Sequence of chain 1.B:
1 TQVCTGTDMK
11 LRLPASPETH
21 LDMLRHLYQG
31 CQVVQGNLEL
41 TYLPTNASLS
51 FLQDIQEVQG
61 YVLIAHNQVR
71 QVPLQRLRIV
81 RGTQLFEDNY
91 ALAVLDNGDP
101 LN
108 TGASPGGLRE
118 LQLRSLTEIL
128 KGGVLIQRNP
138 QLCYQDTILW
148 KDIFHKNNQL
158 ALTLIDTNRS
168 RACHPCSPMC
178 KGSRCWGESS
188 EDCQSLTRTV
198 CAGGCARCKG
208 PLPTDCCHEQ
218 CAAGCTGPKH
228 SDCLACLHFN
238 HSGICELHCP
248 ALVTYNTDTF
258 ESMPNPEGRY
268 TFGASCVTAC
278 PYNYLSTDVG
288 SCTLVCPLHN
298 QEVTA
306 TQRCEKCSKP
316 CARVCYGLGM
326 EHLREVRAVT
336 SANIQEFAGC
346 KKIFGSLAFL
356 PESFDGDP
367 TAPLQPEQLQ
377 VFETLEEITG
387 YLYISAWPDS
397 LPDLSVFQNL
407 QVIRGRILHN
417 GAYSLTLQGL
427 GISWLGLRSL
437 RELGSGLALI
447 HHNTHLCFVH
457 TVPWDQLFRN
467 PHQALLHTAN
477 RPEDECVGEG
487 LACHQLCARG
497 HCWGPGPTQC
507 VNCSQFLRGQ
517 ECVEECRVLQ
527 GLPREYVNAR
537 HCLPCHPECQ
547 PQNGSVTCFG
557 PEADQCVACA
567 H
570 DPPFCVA

Binding-site contacts:
Ligand atom C4 contacts residue ASN165 of chain 1.B at 4.2 Å.
Ligand atom C7 contacts residue THR164 of chain 1.B at 4.4 Å.
Ligand atom C1 contacts residue ASN165 of chain 1.B at 1.4 Å.
Ligand atom O5 contacts residue ASP163 of chain 1.B at 3.9 Å.
Ligand atom C6 contacts residue ASN165 of chain 1.B at 4.2 Å.
Ligand atom N2 contacts residue ASN165 of chain 1.B at 3.1 Å (h-bond).
Ligand atom O7 contacts residue THR164 of chain 1.B at 3.9 Å.
Ligand atom O5 contacts residue ASN165 of chain 1.B at 2.2 Å (h-bond).
Ligand atom C3 contacts residue ASN165 of chain 1.B at 3.8 Å.
Ligand atom C2 contacts residue ASP163 of chain 1.B at 4.4 Å.
Ligand atom O6 contacts residue ASN165 of chain 1.B at 3.8 Å.
Ligand atom O7 contacts residue ASN165 of chain 1.B at 4.4 Å.
Ligand atom C1 contacts residue ASP163 of chain 1.B at 4.0 Å.
Ligand atom O6 contacts residue ASP163 of chain 1.B at 3.4 Å (salt-bridge).
Ligand atom C2 contacts residue ASN165 of chain 1.B at 2.5 Å.
Ligand atom C5 contacts residue ASN165 of chain 1.B at 3.6 Å.
Ligand atom C7 contacts residue ASN165 of chain 1.B at 4.0 Å.

A protein and the small-molecule ligand that binds it are described below.
Small molecule (SMILES): CC(=O)N[C@@H]1[C@@H](O)[C@H](O)[C@@H](CO)O[C@H]1O